Binding-site contacts:
Ligand atom O3' contacts residue TYR218 of chain 1.A at 3.3 Å (h-bond).
Ligand atom O5P contacts residue LYS119 of chain 1.A at 2.6 Å (salt-bridge).
Ligand atom O4P contacts residue LYS119 of chain 1.A at 3.5 Å (salt-bridge).
Ligand atom N9 contacts residue TYR258 of chain 1.A at 3.3 Å.
Ligand atom N6 contacts residue A2P1 of chain 1.J at 2.7 Å (h-bond).
Ligand atom O3' contacts residue SER247 of chain 1.A at 2.7 Å (h-bond).
Ligand atom N7 contacts residue TYR258 of chain 1.A at 3.6 Å.
Ligand atom O3P contacts residue SER247 of chain 1.A at 2.7 Å (h-bond).
Ligand atom O5' contacts residue LYS286 of chain 1.A at 3.5 Å.
Ligand atom C3' contacts residue SER247 of chain 1.A at 3.6 Å.
Ligand atom N3 contacts residue LYS286 of chain 1.A at 3.4 Å.
Ligand atom C4 contacts residue LYS286 of chain 1.A at 3.5 Å.
Ligand atom N6 contacts residue SER288 of chain 1.A at 3.5 Å (h-bond).
Ligand atom C1' contacts residue TYR258 of chain 1.A at 3.6 Å (hydrophobic).
Ligand atom C2 contacts residue TYR258 of chain 1.A at 3.6 Å (hydrophobic).
Ligand atom O1P contacts residue SER288 of chain 1.B at 2.9 Å (h-bond).
Ligand atom P2 contacts residue LYS119 of chain 1.A at 3.4 Å.
Ligand atom N7 contacts residue A2P1 of chain 1.J at 2.8 Å (h-bond).
Ligand atom C2 contacts residue GLN260 of chain 1.A at 2.9 Å.
Ligand atom O3' contacts residue VAL217 of chain 1.A at 3.1 Å.
Ligand atom P1 contacts residue SER247 of chain 1.A at 3.5 Å.
Ligand atom O4' contacts residue LYS286 of chain 1.A at 3.6 Å.
Ligand atom O2P contacts residue SER288 of chain 1.B at 2.4 Å (h-bond).
Ligand atom C8 contacts residue A2P1 of chain 1.J at 3.7 Å.
Ligand atom O1P contacts residue TYR258 of chain 1.A at 2.6 Å (h-bond).
Ligand atom C4 contacts residue TYR258 of chain 1.A at 3.4 Å (hydrophobic).
Ligand atom O2' contacts residue SER247 of chain 1.A at 3.1 Å (h-bond).
Ligand atom O4P contacts residue LYS287 of chain 1.B at 3.5 Å.
Ligand atom P1 contacts residue SER288 of chain 1.B at 3.1 Å.
Ligand atom O4' contacts residue THR178 of chain 1.A at 3.7 Å.
Ligand atom O2' contacts residue TYR258 of chain 1.A at 3.2 Å.
Ligand atom C4' contacts residue GLY216 of chain 1.A at 3.6 Å.
Ligand atom C8 contacts residue TYR258 of chain 1.A at 3.6 Å (hydrophobic).
Ligand atom N6 contacts residue TYR258 of chain 1.B at 3.3 Å (h-bond).
Ligand atom C8 contacts residue SER288 of chain 1.B at 3.6 Å.
Ligand atom N3 contacts residue TYR258 of chain 1.A at 3.4 Å.
Ligand atom C2 contacts residue LYS286 of chain 1.A at 3.7 Å.
Ligand atom N1 contacts residue GLN260 of chain 1.A at 3.3 Å (h-bond).
Ligand atom O3P contacts residue TYR218 of chain 1.A at 3.6 Å.
Ligand atom O4P contacts residue LYS286 of chain 1.A at 3.1 Å (salt-bridge).

The protein below binds the small molecule below.
Small molecule (SMILES): Nc1ncnc2c1ncn2[C@@H]1O[C@H](COP(=O)(O)O)[C@@H](O)[C@H]1OP(=O)(O)O

Sequence of chain 1.B:
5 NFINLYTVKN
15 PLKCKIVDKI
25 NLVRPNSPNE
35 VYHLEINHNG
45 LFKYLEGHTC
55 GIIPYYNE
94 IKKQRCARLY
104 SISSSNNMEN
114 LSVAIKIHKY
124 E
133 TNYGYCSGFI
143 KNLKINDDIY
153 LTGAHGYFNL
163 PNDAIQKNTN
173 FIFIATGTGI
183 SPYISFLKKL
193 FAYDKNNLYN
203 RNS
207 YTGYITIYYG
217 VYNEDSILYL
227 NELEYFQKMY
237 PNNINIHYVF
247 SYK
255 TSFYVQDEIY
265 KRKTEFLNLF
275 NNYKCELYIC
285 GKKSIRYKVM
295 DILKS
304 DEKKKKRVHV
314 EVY

Sequence of chain 1.A:
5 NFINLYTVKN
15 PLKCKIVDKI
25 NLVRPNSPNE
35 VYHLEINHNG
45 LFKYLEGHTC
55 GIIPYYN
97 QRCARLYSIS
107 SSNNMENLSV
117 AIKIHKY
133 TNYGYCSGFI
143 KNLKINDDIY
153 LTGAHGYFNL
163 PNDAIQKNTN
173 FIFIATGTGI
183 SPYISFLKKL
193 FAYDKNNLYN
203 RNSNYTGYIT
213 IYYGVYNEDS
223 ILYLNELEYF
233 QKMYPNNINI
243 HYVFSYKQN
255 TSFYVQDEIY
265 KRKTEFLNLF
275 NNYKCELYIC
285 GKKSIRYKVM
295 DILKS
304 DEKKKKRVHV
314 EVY